Binding-site contacts:
Ligand atom C11 contacts residue LEU36 of chain 1.C at 3.8 Å (hydrophobic).
Ligand atom C13 contacts residue LEU36 of chain 1.C at 3.6 Å (hydrophobic).
Ligand atom C6 contacts residue ARG84 of chain 1.C at 3.6 Å.
Ligand atom C21 contacts residue ALA80 of chain 1.C at 3.5 Å (hydrophobic).
Ligand atom C19 contacts residue LEU36 of chain 1.C at 3.7 Å (hydrophobic).
Ligand atom O4 contacts residue TRP73 of chain 1.C at 3.6 Å (h-bond).
Ligand atom O1 contacts residue GLN43 of chain 1.C at 3.9 Å.
Ligand atom C5 contacts residue GLN43 of chain 1.C at 3.4 Å.
Ligand atom C6 contacts residue GLN43 of chain 1.C at 3.3 Å.
Ligand atom C4 contacts residue TRP73 of chain 1.C at 3.9 Å (hydrophobic).
Ligand atom C9 contacts residue ALA40 of chain 1.C at 3.5 Å (hydrophobic).
Ligand atom C8 contacts residue ALA40 of chain 1.C at 3.6 Å (hydrophobic).
Ligand atom F2 contacts residue MET119 of chain 1.C at 3.7 Å.
Ligand atom S1 contacts residue ALA80 of chain 1.C at 3.5 Å.
Ligand atom C4 contacts residue GLN43 of chain 1.C at 3.8 Å.
Ligand atom C6 contacts residue ALA80 of chain 1.C at 3.9 Å (hydrophobic).
Ligand atom C20 contacts residue TRP73 of chain 1.C at 3.6 Å (hydrophobic).
Ligand atom O1 contacts residue ALA40 of chain 1.C at 3.8 Å.
Ligand atom N2 contacts residue ALA40 of chain 1.C at 3.6 Å.
Ligand atom C22 contacts residue TRP73 of chain 1.C at 3.6 Å (hydrophobic).
Ligand atom O3 contacts residue TYR136 of chain 1.C at 3.5 Å (h-bond).
Ligand atom C7 contacts residue ALA40 of chain 1.C at 3.8 Å (hydrophobic).
Ligand atom C9 contacts residue SER77 of chain 1.C at 3.5 Å.
Ligand atom C3 contacts residue TRP73 of chain 1.C at 3.5 Å (hydrophobic).
Ligand atom C1 contacts residue ALA80 of chain 1.C at 3.4 Å (hydrophobic).
Ligand atom C3 contacts residue SER77 of chain 1.C at 3.0 Å.
Ligand atom C21 contacts residue LYS140 of chain 1.C at 3.6 Å.
Ligand atom C9 contacts residue TRP73 of chain 1.C at 3.6 Å (hydrophobic).
Ligand atom C11 contacts residue ALA40 of chain 1.C at 3.8 Å (hydrophobic).
Ligand atom F3 contacts residue LEU81 of chain 1.C at 3.7 Å.
Ligand atom O3 contacts residue ARG84 of chain 1.C at 3.4 Å (salt-bridge).
Ligand atom C2 contacts residue ALA80 of chain 1.C at 3.7 Å (hydrophobic).
Ligand atom C4 contacts residue SER77 of chain 1.C at 3.3 Å.
Ligand atom C10 contacts residue ALA40 of chain 1.C at 3.8 Å (hydrophobic).
Ligand atom N1 contacts residue TRP73 of chain 1.C at 3.7 Å.
Ligand atom C13 contacts residue ASN37 of chain 1.C at 3.9 Å.
Ligand atom C14 contacts residue LEU36 of chain 1.C at 3.7 Å (hydrophobic).
Ligand atom O3 contacts residue ALA80 of chain 1.C at 3.1 Å.
Ligand atom C22 contacts residue ALA40 of chain 1.C at 3.5 Å (hydrophobic).
Ligand atom N1 contacts residue SER77 of chain 1.C at 2.9 Å (h-bond).

A small-molecule ligand and the protein it binds are described below.
Small molecule (SMILES): Cc1c(C(=O)Nc2ccc(S(C)(=O)=O)cc2)cn(CCO)c1-c1ccccc1C(F)(F)F

Sequence of chain 1.C:
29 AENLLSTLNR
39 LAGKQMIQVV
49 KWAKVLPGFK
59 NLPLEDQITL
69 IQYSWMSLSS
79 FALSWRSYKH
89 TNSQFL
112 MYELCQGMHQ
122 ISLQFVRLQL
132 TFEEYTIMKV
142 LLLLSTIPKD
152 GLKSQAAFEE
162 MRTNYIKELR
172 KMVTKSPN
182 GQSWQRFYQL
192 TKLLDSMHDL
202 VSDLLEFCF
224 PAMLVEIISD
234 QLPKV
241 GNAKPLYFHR